Binding-site contacts:
Ligand atom CD1 contacts residue GLN22 of chain 1.B at 3.5 Å.
Ligand atom CA contacts residue ASP29 of chain 1.B at 3.6 Å.
Ligand atom O contacts residue HIS128 of chain 1.A at 3.3 Å.
Ligand atom O contacts residue CYS20 of chain 1.B at 3.6 Å.
Ligand atom CA contacts residue GLN22 of chain 1.B at 3.3 Å.
Ligand atom CG contacts residue ARG25 of chain 1.B at 3.5 Å.
Ligand atom O contacts residue ARG25 of chain 1.B at 2.7 Å (salt-bridge).
Ligand atom O contacts residue THR24 of chain 1.B at 3.0 Å (h-bond).
Ligand atom CB contacts residue THR24 of chain 1.B at 3.6 Å.
Ligand atom CA contacts residue CYS20 of chain 1.B at 3.4 Å (hydrophobic).
Ligand atom CZ2 contacts residue TYR70 of chain 1.A at 3.4 Å (hydrophobic).
Ligand atom NE1 contacts residue MET63 of chain 1.A at 3.0 Å (h-bond).
Ligand atom CA contacts residue ASN33 of chain 1.B at 3.6 Å.
Ligand atom CA contacts residue THR24 of chain 1.B at 3.4 Å.
Ligand atom OXT contacts residue ARG36 of chain 1.B at 2.9 Å (salt-bridge).
Ligand atom N contacts residue GLN22 of chain 1.B at 3.0 Å (h-bond).
Ligand atom N contacts residue CYS20 of chain 1.B at 2.9 Å (h-bond).
Ligand atom CG2 contacts residue PHE23 of chain 1.B at 3.6 Å (hydrophobic).
Ligand atom O contacts residue ARG36 of chain 1.B at 2.8 Å (salt-bridge).
Ligand atom CG1 contacts residue ASN33 of chain 1.B at 3.3 Å.
Ligand atom CE3 contacts residue GLY67 of chain 1.A at 3.6 Å.
Ligand atom O contacts residue ILE21 of chain 1.B at 3.2 Å.
Ligand atom CD1 contacts residue ASN33 of chain 1.B at 3.6 Å.
Ligand atom O contacts residue GLN22 of chain 1.B at 3.5 Å (h-bond).
Ligand atom N contacts residue HIS128 of chain 1.A at 3.6 Å.
Ligand atom CG2 contacts residue ARG36 of chain 1.B at 3.4 Å.
Ligand atom C contacts residue ARG36 of chain 1.B at 3.6 Å.
Ligand atom N contacts residue ASN33 of chain 1.B at 3.0 Å (h-bond).
Ligand atom SD contacts residue ALA64 of chain 1.A at 3.4 Å (h-bond).
Ligand atom SD contacts residue ASN33 of chain 1.B at 3.5 Å (h-bond).
Ligand atom N contacts residue ASP29 of chain 1.B at 2.8 Å (salt-bridge).
Ligand atom OXT contacts residue ARG40 of chain 1.B at 3.3 Å (salt-bridge).
Ligand atom O contacts residue GLN22 of chain 1.B at 2.7 Å (h-bond).
Ligand atom OG contacts residue GLU127 of chain 1.A at 3.2 Å (salt-bridge).
Ligand atom OG contacts residue HIS128 of chain 1.A at 3.4 Å (h-bond).
Ligand atom O contacts residue ARG40 of chain 1.B at 3.3 Å (salt-bridge).
Ligand atom O contacts residue ASN33 of chain 1.B at 3.0 Å (h-bond).
Ligand atom O contacts residue PHE23 of chain 1.B at 3.4 Å.
Ligand atom CD1 contacts residue HIS128 of chain 1.A at 3.6 Å.
Ligand atom CB contacts residue ASP29 of chain 1.B at 3.5 Å.

Sequence of chain 1.B:
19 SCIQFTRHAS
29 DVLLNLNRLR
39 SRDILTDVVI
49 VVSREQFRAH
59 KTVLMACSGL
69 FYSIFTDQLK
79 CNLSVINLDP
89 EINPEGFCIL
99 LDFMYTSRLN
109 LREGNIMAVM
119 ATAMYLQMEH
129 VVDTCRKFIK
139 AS

Sequence of chain 1.A:
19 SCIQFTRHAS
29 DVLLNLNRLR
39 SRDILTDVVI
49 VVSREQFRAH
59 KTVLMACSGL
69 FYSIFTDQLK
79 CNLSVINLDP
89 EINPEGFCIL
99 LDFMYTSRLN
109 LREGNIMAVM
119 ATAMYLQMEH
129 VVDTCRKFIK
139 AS

The protein below binds the small molecule below.
Small molecule (SMILES): CC[C@H](C)[C@H](NC(=O)[C@H](CC(=O)O)NC(=O)[C@@H](NC(=O)[C@H](Cc1ccc(O)cc1)NC(=O)[C@H](CC1=CN=C2C=CC=CC12)NC(=O)[C@@H](N)CC(C)C)[C@@H](C)O)C(=O)N[C@@H](CCCN=C(N)N)C(=O)N[C@@H](CCSC)C(=O)N[C@@H](CO)C(=O)N[C@@H](CC1=c2ccccc2=NC1)C(=O)N[C@@H](CCCN=C(N)N)C(=O)N[C@H](C(=O)N1CCC[C@H]1C(=O)O)C(C)C